This protein binds this small molecule.
Small molecule (SMILES): N#C[Fe](C#N)(C#[O+])O[Ni]

Sequence of chain 1.H:
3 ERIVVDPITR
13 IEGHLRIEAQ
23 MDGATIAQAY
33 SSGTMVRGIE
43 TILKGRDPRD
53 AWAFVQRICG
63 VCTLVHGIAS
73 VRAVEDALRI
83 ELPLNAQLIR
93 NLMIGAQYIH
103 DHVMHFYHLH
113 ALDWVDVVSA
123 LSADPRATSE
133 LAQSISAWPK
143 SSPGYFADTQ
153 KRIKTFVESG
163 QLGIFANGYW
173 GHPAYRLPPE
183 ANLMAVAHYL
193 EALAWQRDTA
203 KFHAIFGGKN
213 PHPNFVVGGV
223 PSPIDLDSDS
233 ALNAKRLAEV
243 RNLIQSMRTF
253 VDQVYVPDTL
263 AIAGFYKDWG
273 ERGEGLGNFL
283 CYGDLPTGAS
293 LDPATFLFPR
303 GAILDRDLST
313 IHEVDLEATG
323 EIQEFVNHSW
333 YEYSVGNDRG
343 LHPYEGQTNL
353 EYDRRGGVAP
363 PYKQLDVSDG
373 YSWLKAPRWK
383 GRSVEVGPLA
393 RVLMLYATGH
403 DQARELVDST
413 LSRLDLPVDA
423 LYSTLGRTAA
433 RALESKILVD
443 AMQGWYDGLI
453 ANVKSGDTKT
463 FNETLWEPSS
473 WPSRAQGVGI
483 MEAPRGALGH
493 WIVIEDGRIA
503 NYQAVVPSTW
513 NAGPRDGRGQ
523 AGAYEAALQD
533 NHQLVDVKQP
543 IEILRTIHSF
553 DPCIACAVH

Binding-site contacts:
Ligand atom O1 contacts residue VAL508 of chain 1.H at 3.4 Å.
Ligand atom C1 contacts residue CYS64 of chain 1.H at 3.1 Å (hydrophobic).
Ligand atom O1 contacts residue HIS68 of chain 1.H at 3.4 Å (h-bond).
Ligand atom O1 contacts residue PRO509 of chain 1.H at 3.5 Å.
Ligand atom N3 contacts residue PRO509 of chain 1.H at 3.5 Å.
Ligand atom O4 contacts residue CYS558 of chain 1.H at 3.0 Å (h-bond).
Ligand atom N3 contacts residue SER510 of chain 1.H at 3.0 Å (h-bond).
Ligand atom NI contacts residue CYS555 of chain 1.H at 2.2 Å.
Ligand atom C1 contacts residue HIS68 of chain 1.H at 3.6 Å.
Ligand atom FE contacts residue CYS64 of chain 1.H at 2.3 Å.
Ligand atom O4 contacts residue CYS555 of chain 1.H at 3.0 Å.
Ligand atom O1 contacts residue LEU490 of chain 1.H at 3.6 Å.
Ligand atom N2 contacts residue ARG487 of chain 1.H at 3.0 Å (salt-bridge).
Ligand atom NI contacts residue CYS64 of chain 1.H at 2.5 Å.
Ligand atom C1 contacts residue PRO509 of chain 1.H at 3.9 Å (hydrophobic).
Ligand atom N2 contacts residue CYS64 of chain 1.H at 3.4 Å.
Ligand atom O1 contacts residue ALA485 of chain 1.H at 3.7 Å.
Ligand atom NI contacts residue CYS558 of chain 1.H at 2.6 Å.
Ligand atom N2 contacts residue PRO486 of chain 1.H at 3.4 Å.
Ligand atom C1 contacts residue VAL67 of chain 1.H at 3.7 Å (hydrophobic).
Ligand atom C2 contacts residue ARG487 of chain 1.H at 3.5 Å.
Ligand atom O1 contacts residue VAL67 of chain 1.H at 3.4 Å.
Ligand atom C2 contacts residue ALA485 of chain 1.H at 4.0 Å (hydrophobic).
Ligand atom O1 contacts residue CYS558 of chain 1.H at 3.7 Å.
Ligand atom C3 contacts residue CYS558 of chain 1.H at 3.0 Å (hydrophobic).
Ligand atom FE contacts residue CYS558 of chain 1.H at 2.3 Å.
Ligand atom O4 contacts residue CYS64 of chain 1.H at 2.6 Å (h-bond).
Ligand atom N3 contacts residue VAL508 of chain 1.H at 3.8 Å.
Ligand atom NI contacts residue CYS61 of chain 1.H at 2.2 Å.
Ligand atom C1 contacts residue CYS558 of chain 1.H at 2.8 Å (hydrophobic).
Ligand atom C3 contacts residue ARG487 of chain 1.H at 3.5 Å.
Ligand atom C3 contacts residue PRO509 of chain 1.H at 3.7 Å (hydrophobic).
Ligand atom C3 contacts residue CYS555 of chain 1.H at 4.0 Å (hydrophobic).
Ligand atom N3 contacts residue ARG487 of chain 1.H at 3.6 Å.
Ligand atom C2 contacts residue CYS64 of chain 1.H at 3.1 Å (hydrophobic).
Ligand atom O4 contacts residue ARG487 of chain 1.H at 3.0 Å.
Ligand atom N3 contacts residue CYS558 of chain 1.H at 3.5 Å.
Ligand atom C1 contacts residue VAL508 of chain 1.H at 3.6 Å (hydrophobic).
Ligand atom N2 contacts residue ALA485 of chain 1.H at 3.5 Å.
Ligand atom C3 contacts residue VAL508 of chain 1.H at 3.7 Å (hydrophobic).